Binding-site contacts:
Ligand atom C13 contacts residue TYR140 of chain 1.A at 3.9 Å (hydrophobic).
Ligand atom N5 contacts residue ALA56 of chain 1.A at 3.5 Å.
Ligand atom C13 contacts residue PHE139 of chain 1.A at 3.8 Å (hydrophobic).
Ligand atom CL contacts residue ALA56 of chain 1.A at 3.7 Å.
Ligand atom C14 contacts residue LEU108 of chain 1.A at 3.9 Å (hydrophobic).
Ligand atom O2 contacts residue VAL151 of chain 1.A at 3.8 Å.
Ligand atom C4 contacts residue MET99 of chain 1.A at 3.7 Å (hydrophobic).
Ligand atom C10 contacts residue LEU108 of chain 1.A at 3.8 Å (hydrophobic).
Ligand atom C13 contacts residue LEU108 of chain 1.A at 3.8 Å (hydrophobic).
Ligand atom C18 contacts residue PHE139 of chain 1.A at 3.5 Å (hydrophobic).
Ligand atom C16 contacts residue PHE139 of chain 1.A at 3.7 Å (hydrophobic).
Ligand atom C9 contacts residue ILE97 of chain 1.A at 3.6 Å (hydrophobic).
Ligand atom CL contacts residue ILE97 of chain 1.A at 3.7 Å.
Ligand atom C19 contacts residue PHE139 of chain 1.A at 3.6 Å (hydrophobic).
Ligand atom C14 contacts residue PHE139 of chain 1.A at 3.6 Å (hydrophobic).
Ligand atom C15 contacts residue PHE139 of chain 1.A at 4.0 Å (hydrophobic).
Ligand atom C15 contacts residue TRP163 of chain 1.A at 3.9 Å (hydrophobic).
Ligand atom C15 contacts residue TYR140 of chain 1.A at 3.8 Å (hydrophobic).
Ligand atom C17 contacts residue LEU104 of chain 1.A at 3.4 Å (hydrophobic).
Ligand atom C17 contacts residue TRP163 of chain 1.A at 3.8 Å (hydrophobic).
Ligand atom N3 contacts residue ASN52 of chain 1.A at 3.9 Å.
Ligand atom C2 contacts residue MET99 of chain 1.A at 3.8 Å (hydrophobic).
Ligand atom C19 contacts residue MET99 of chain 1.A at 3.5 Å (hydrophobic).
Ligand atom C6 contacts residue ASP103 of chain 1.A at 3.9 Å.
Ligand atom C12 contacts residue PHE139 of chain 1.A at 3.6 Å (hydrophobic).
Ligand atom C11 contacts residue PHE139 of chain 1.A at 3.8 Å (hydrophobic).
Ligand atom C5 contacts residue LEU108 of chain 1.A at 3.9 Å (hydrophobic).
Ligand atom CL contacts residue GLY98 of chain 1.A at 3.5 Å.
Ligand atom N4 contacts residue THR185 of chain 1.A at 3.9 Å.
Ligand atom N4 contacts residue SER53 of chain 1.A at 3.8 Å.
Ligand atom N2 contacts residue PHE139 of chain 1.A at 3.6 Å.
Ligand atom C5 contacts residue MET99 of chain 1.A at 4.0 Å (hydrophobic).
Ligand atom O1 contacts residue LYS59 of chain 1.A at 3.4 Å (salt-bridge).
Ligand atom O2 contacts residue PHE139 of chain 1.A at 3.5 Å.
Ligand atom C4 contacts residue LEU108 of chain 1.A at 3.8 Å (hydrophobic).
Ligand atom CL contacts residue MET99 of chain 1.A at 3.9 Å.
Ligand atom N5 contacts residue THR185 of chain 1.A at 3.8 Å.
Ligand atom N4 contacts residue ASP94 of chain 1.A at 2.9 Å (salt-bridge).
Ligand atom C3 contacts residue MET99 of chain 1.A at 3.7 Å (hydrophobic).
Ligand atom C11 contacts residue ASN52 of chain 1.A at 3.5 Å.

Sequence of chain 1.A:
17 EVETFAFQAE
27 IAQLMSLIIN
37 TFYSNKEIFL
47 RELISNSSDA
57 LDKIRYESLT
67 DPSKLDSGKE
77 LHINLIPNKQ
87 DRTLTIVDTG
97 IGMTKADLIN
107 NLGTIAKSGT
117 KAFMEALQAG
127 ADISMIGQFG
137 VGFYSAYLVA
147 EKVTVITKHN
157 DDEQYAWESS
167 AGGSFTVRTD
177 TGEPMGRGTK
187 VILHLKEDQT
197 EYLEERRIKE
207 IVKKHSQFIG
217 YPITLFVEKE

This small molecule binds to this protein.
Small molecule (SMILES): COc1c(C)cnc(Cn2cc(C#CCC(C)(C)O)c3c(Cl)nc(N)nc32)c1C